Sequence of chain 1.A:
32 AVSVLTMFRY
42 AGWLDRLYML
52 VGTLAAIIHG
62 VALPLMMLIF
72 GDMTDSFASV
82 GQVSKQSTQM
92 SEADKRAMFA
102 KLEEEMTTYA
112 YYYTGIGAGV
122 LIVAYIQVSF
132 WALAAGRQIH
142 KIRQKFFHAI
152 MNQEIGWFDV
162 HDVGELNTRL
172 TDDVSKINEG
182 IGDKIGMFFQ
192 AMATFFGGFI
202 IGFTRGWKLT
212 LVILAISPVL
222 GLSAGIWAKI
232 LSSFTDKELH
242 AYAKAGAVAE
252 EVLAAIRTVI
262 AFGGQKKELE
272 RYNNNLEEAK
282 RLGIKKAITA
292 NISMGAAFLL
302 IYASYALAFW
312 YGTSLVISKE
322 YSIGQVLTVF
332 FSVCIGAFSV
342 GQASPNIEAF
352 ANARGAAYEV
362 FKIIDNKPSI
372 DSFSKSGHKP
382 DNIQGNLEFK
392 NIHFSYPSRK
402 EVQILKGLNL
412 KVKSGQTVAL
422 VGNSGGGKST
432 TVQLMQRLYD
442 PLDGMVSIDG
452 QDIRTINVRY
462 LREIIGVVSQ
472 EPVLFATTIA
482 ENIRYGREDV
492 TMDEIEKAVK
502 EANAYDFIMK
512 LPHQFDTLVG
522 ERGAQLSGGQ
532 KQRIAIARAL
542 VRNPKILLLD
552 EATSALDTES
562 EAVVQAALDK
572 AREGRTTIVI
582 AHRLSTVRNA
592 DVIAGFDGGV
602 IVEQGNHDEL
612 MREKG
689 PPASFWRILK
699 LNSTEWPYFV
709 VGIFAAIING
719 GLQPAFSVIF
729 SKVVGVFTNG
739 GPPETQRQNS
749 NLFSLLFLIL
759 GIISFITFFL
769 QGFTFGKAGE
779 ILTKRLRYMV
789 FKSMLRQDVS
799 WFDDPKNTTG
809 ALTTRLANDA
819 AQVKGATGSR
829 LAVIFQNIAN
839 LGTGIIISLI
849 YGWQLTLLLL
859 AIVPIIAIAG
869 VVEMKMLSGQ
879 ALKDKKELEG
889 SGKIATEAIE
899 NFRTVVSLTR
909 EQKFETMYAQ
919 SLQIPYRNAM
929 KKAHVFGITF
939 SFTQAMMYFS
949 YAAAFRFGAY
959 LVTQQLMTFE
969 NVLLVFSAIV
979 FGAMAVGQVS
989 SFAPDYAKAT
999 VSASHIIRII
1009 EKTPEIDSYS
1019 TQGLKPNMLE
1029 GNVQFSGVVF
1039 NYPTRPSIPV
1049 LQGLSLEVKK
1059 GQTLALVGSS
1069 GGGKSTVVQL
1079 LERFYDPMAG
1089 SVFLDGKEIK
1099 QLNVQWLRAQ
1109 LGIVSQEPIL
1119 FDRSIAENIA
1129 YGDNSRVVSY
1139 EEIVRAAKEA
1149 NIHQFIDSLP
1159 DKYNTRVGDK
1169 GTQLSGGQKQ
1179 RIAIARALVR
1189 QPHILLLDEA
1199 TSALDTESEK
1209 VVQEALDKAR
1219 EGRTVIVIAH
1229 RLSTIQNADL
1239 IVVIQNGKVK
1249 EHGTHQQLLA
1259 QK

A protein and the small-molecule ligand that binds it are described below.
Small molecule (SMILES): CC(C)CCC[C@@H](C)[C@H]1CC[C@H]2[C@@H]3CC=C4C[C@@H](OC(=O)CCC(=O)O)CC[C@]4(C)[C@H]3CC[C@]12C

Binding-site contacts:
Ligand atom CAN contacts residue PHE947 of chain 1.A at 4.1 Å (hydrophobic).
Ligand atom OAF contacts residue TYR112 of chain 1.A at 3.2 Å (h-bond).
Ligand atom CAS contacts residue THR115 of chain 1.A at 3.7 Å.
Ligand atom CAQ contacts residue PHE947 of chain 1.A at 4.2 Å (hydrophobic).
Ligand atom CAJ contacts residue PHE947 of chain 1.A at 3.7 Å (hydrophobic).
Ligand atom OAG contacts residue THR108 of chain 1.A at 4.0 Å.
Ligand atom CAP contacts residue PHE947 of chain 1.A at 4.2 Å (hydrophobic).
Ligand atom CAQ contacts residue ALA951 of chain 1.A at 4.0 Å (hydrophobic).
Ligand atom CAI contacts residue ARG954 of chain 1.A at 3.9 Å.
Ligand atom CAY contacts residue THR108 of chain 1.A at 4.5 Å.
Ligand atom CAD contacts residue THR115 of chain 1.A at 4.1 Å.
Ligand atom CAA contacts residue PHE947 of chain 1.A at 3.7 Å (hydrophobic).
Ligand atom CAO contacts residue PHE947 of chain 1.A at 4.0 Å (hydrophobic).
Ligand atom CAE contacts residue THR115 of chain 1.A at 3.5 Å.
Ligand atom CAK contacts residue ALA951 of chain 1.A at 4.1 Å (hydrophobic).
Ligand atom CBI contacts residue THR115 of chain 1.A at 4.4 Å.
Ligand atom CAV contacts residue ARG954 of chain 1.A at 3.6 Å.
Ligand atom CAA contacts residue ALA943 of chain 1.A at 4.0 Å (hydrophobic).
Ligand atom CAZ contacts residue ARG954 of chain 1.A at 4.0 Å.
Ligand atom CAX contacts residue TYR112 of chain 1.A at 3.7 Å (hydrophobic).
Ligand atom CAL contacts residue TYR112 of chain 1.A at 3.2 Å (hydrophobic).
Ligand atom CAU contacts residue THR115 of chain 1.A at 4.0 Å.
Ligand atom CAE contacts residue PHE947 of chain 1.A at 3.4 Å (hydrophobic).
Ligand atom CAD contacts residue ALA111 of chain 1.A at 3.8 Å (hydrophobic).
Ligand atom CAM contacts residue TYR112 of chain 1.A at 4.2 Å (hydrophobic).
Ligand atom OAG contacts residue TYR112 of chain 1.A at 3.1 Å.
Ligand atom CBB contacts residue PHE947 of chain 1.A at 3.9 Å (hydrophobic).
Ligand atom CAY contacts residue TYR112 of chain 1.A at 4.0 Å (hydrophobic).
Ligand atom CBA contacts residue MET944 of chain 1.A at 4.1 Å (hydrophobic).
Ligand atom CAA contacts residue MET944 of chain 1.A at 4.2 Å (hydrophobic).